A small-molecule ligand and the protein it binds are described below.
Small molecule (SMILES): C[C@H]1O[C@@H](n2cnc3c(N)ncnc32)[C@H](O)[C@@H]1O

Binding-site contacts:
Ligand atom C3' contacts residue GLU171 of chain 1.A at 3.4 Å.
Ligand atom N3 contacts residue MET209 of chain 1.A at 3.6 Å (h-bond).
Ligand atom C5' contacts residue GLN117 of chain 1.A at 3.8 Å.
Ligand atom O4' contacts residue SEC1 of chain 1.M at 3.2 Å.
Ligand atom C5' contacts residue SEC1 of chain 1.M at 2.1 Å.
Ligand atom N1 contacts residue ILE241 of chain 1.A at 3.0 Å (h-bond).
Ligand atom C4 contacts residue MET209 of chain 1.A at 3.6 Å (hydrophobic).
Ligand atom C2 contacts residue ILE241 of chain 1.A at 3.7 Å (hydrophobic).
Ligand atom C2 contacts residue MET209 of chain 1.A at 4.0 Å (hydrophobic).
Ligand atom N7 contacts residue LEU315 of chain 1.A at 3.9 Å.
Ligand atom C4' contacts residue ARG169 of chain 1.A at 3.8 Å.
Ligand atom C2 contacts residue PRO239 of chain 1.A at 3.2 Å (hydrophobic).
Ligand atom N7 contacts residue CYS80 of chain 1.A at 3.9 Å.
Ligand atom C6 contacts residue TYR79 of chain 1.A at 4.0 Å (hydrophobic).
Ligand atom O2' contacts residue MET209 of chain 1.A at 3.6 Å.
Ligand atom N1 contacts residue PRO239 of chain 1.A at 3.9 Å.
Ligand atom N6 contacts residue TYR316 of chain 1.A at 3.8 Å.
Ligand atom C2 contacts residue TYR316 of chain 1.A at 3.6 Å (hydrophobic).
Ligand atom N3 contacts residue TYR316 of chain 1.A at 3.8 Å.
Ligand atom N9 contacts residue MET209 of chain 1.A at 3.9 Å.
Ligand atom C2' contacts residue GLU171 of chain 1.A at 3.4 Å.
Ligand atom N3 contacts residue PRO239 of chain 1.A at 3.9 Å.
Ligand atom O2' contacts residue ARG169 of chain 1.A at 3.1 Å (salt-bridge).
Ligand atom N6 contacts residue TYR79 of chain 1.A at 2.9 Å (h-bond).
Ligand atom N1 contacts residue PHE240 of chain 1.A at 3.9 Å.
Ligand atom C8 contacts residue TYR79 of chain 1.A at 3.7 Å (hydrophobic).
Ligand atom O3' contacts residue ARG169 of chain 1.A at 3.5 Å.
Ligand atom C5 contacts residue MET209 of chain 1.A at 3.9 Å (hydrophobic).
Ligand atom O4' contacts residue LEU315 of chain 1.A at 3.5 Å.
Ligand atom N1 contacts residue TYR316 of chain 1.A at 3.7 Å.
Ligand atom C6 contacts residue ILE241 of chain 1.A at 3.6 Å (hydrophobic).
Ligand atom C1' contacts residue ARG169 of chain 1.A at 3.9 Å.
Ligand atom O3' contacts residue GLU171 of chain 1.A at 2.5 Å (salt-bridge).
Ligand atom C5' contacts residue MET1 of chain 1.L at 3.5 Å (hydrophobic).
Ligand atom O2' contacts residue GLU171 of chain 1.A at 2.6 Å (salt-bridge).
Ligand atom C6 contacts residue TYR316 of chain 1.A at 3.9 Å (hydrophobic).
Ligand atom C4' contacts residue SEC1 of chain 1.M at 3.0 Å.
Ligand atom N6 contacts residue ILE241 of chain 1.A at 2.8 Å (h-bond).
Ligand atom N7 contacts residue TYR79 of chain 1.A at 3.4 Å.
Ligand atom N6 contacts residue LEU315 of chain 1.A at 3.5 Å (h-bond).

Sequence of chain 1.A:
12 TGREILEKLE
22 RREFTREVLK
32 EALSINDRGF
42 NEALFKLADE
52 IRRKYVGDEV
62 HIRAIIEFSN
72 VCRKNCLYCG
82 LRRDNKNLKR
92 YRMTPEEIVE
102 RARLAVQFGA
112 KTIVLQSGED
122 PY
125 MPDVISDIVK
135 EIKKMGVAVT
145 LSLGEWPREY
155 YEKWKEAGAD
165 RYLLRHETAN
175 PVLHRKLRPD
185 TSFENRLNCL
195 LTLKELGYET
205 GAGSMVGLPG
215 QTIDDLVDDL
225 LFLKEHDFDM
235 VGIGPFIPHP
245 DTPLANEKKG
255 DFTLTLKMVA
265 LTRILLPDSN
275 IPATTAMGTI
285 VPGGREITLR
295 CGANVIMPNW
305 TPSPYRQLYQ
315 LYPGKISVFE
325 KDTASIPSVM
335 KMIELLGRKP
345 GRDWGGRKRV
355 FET